Binding-site contacts:
Ligand atom C3 contacts residue ASN271 of chain 3.A at 3.8 Å.
Ligand atom C1 contacts residue GLY409 of chain 3.A at 4.3 Å.
Ligand atom C5 contacts residue ASN271 of chain 3.A at 3.8 Å.
Ligand atom O6 contacts residue ASN272 of chain 3.A at 4.2 Å.
Ligand atom C8 contacts residue VAL410 of chain 3.A at 3.9 Å (hydrophobic).
Ligand atom C2 contacts residue ASN271 of chain 3.A at 2.5 Å.
Ligand atom O5 contacts residue ASN271 of chain 3.A at 2.5 Å (h-bond).
Ligand atom O7 contacts residue ASN271 of chain 3.A at 3.7 Å.
Ligand atom C8 contacts residue ASN271 of chain 3.A at 4.5 Å.
Ligand atom O6 contacts residue ILE292 of chain 3.A at 3.4 Å.
Ligand atom C1 contacts residue ILE292 of chain 3.A at 4.4 Å (hydrophobic).
Ligand atom O5 contacts residue ASN272 of chain 3.A at 4.4 Å.
Ligand atom C7 contacts residue ASN271 of chain 3.A at 3.4 Å.
Ligand atom C1 contacts residue ASN271 of chain 3.A at 1.5 Å.
Ligand atom N2 contacts residue ASN271 of chain 3.A at 2.9 Å (h-bond).
Ligand atom O5 contacts residue ILE292 of chain 3.A at 3.8 Å.
Ligand atom C4 contacts residue ASN271 of chain 3.A at 4.3 Å.

A protein and the small-molecule ligand that binds it are described below.
Small molecule (SMILES): CC(=O)N[C@@H]1[C@@H](O)[C@H](O)[C@@H](CO)O[C@H]1O

Sequence of chain 3.A:
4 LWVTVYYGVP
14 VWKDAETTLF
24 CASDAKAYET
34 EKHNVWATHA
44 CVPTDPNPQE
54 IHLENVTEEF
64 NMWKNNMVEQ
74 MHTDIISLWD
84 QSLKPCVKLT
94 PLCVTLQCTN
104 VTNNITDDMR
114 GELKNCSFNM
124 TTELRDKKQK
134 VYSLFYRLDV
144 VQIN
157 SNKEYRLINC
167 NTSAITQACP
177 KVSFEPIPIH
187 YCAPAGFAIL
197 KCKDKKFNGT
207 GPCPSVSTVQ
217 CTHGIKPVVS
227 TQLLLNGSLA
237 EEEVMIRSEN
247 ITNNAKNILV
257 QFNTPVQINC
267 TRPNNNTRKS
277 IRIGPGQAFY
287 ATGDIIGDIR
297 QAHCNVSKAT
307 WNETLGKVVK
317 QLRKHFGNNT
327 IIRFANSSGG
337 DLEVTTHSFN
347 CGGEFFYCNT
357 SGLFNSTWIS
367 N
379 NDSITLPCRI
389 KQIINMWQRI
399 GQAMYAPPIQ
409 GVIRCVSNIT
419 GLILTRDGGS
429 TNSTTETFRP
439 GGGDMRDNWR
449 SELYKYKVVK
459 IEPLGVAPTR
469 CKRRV